A protein and the small-molecule ligand that binds it are described below.
Small molecule (SMILES): CC(=O)N[C@@H]1[C@@H](O)[C@H](O)[C@@H](CO)O[C@H]1O

Binding-site contacts:
Ligand atom C1 contacts residue THR256 of chain 1.H at 3.2 Å.
Ligand atom C2 contacts residue THR256 of chain 1.H at 4.3 Å.
Ligand atom C3 contacts residue THR256 of chain 1.H at 4.2 Å.
Ligand atom C5 contacts residue ASN254 of chain 1.H at 3.7 Å.
Ligand atom C8 contacts residue THR241 of chain 1.H at 3.3 Å.
Ligand atom C2 contacts residue ASN254 of chain 1.H at 2.5 Å.
Ligand atom O5 contacts residue THR256 of chain 1.H at 2.9 Å (h-bond).
Ligand atom C7 contacts residue ASN254 of chain 1.H at 3.1 Å.
Ligand atom C3 contacts residue ASN254 of chain 1.H at 3.8 Å.
Ligand atom C6 contacts residue THR256 of chain 1.H at 4.0 Å.
Ligand atom O7 contacts residue ASN254 of chain 1.H at 2.9 Å (h-bond).
Ligand atom C4 contacts residue ASN254 of chain 1.H at 4.3 Å.
Ligand atom O5 contacts residue ASN254 of chain 1.H at 2.4 Å (h-bond).
Ligand atom C8 contacts residue VAL240 of chain 1.H at 4.1 Å (hydrophobic).
Ligand atom C7 contacts residue THR241 of chain 1.H at 4.4 Å.
Ligand atom C5 contacts residue THR256 of chain 1.H at 3.2 Å.
Ligand atom N2 contacts residue ASN254 of chain 1.H at 2.9 Å (h-bond).
Ligand atom C8 contacts residue ASN254 of chain 1.H at 4.3 Å.
Ligand atom C1 contacts residue ASN254 of chain 1.H at 1.4 Å.

Sequence of chain 1.H:
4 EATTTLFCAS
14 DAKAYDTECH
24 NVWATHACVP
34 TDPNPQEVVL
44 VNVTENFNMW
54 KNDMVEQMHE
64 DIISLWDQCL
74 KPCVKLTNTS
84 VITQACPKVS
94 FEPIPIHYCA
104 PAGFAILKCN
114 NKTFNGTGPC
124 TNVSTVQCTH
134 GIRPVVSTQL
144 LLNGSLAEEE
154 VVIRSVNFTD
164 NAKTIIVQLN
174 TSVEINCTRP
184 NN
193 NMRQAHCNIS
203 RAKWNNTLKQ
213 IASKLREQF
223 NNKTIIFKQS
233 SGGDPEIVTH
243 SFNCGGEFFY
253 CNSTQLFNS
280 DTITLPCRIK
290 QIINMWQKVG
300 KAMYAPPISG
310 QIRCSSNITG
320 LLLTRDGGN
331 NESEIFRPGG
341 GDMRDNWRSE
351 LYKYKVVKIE